Binding-site contacts:
Ligand atom C6 contacts residue THR236 of chain 1.B at 3.4 Å.
Ligand atom C7 contacts residue GLU465 of chain 1.C at 4.1 Å.
Ligand atom O5 contacts residue ASN234 of chain 1.B at 2.3 Å (h-bond).
Ligand atom C4 contacts residue ASN234 of chain 1.B at 4.2 Å.
Ligand atom C3 contacts residue ASN234 of chain 1.B at 3.8 Å.
Ligand atom C8 contacts residue ASN234 of chain 1.B at 4.3 Å.
Ligand atom O3 contacts residue GLU465 of chain 1.C at 3.7 Å.
Ligand atom O6 contacts residue GLU465 of chain 1.C at 4.0 Å.
Ligand atom C1 contacts residue ASN234 of chain 1.B at 1.4 Å.
Ligand atom C8 contacts residue GLU465 of chain 1.C at 4.2 Å.
Ligand atom C5 contacts residue THR236 of chain 1.B at 3.3 Å.
Ligand atom O6 contacts residue THR236 of chain 1.B at 2.4 Å (h-bond).
Ligand atom O6 contacts residue ARG457 of chain 1.C at 3.4 Å (salt-bridge).
Ligand atom C2 contacts residue ASN234 of chain 1.B at 2.4 Å.
Ligand atom C5 contacts residue ASN234 of chain 1.B at 3.6 Å.
Ligand atom O5 contacts residue THR236 of chain 1.B at 3.4 Å.
Ligand atom N2 contacts residue GLU465 of chain 1.C at 4.3 Å.
Ligand atom N2 contacts residue ASN234 of chain 1.B at 2.9 Å (h-bond).
Ligand atom C1 contacts residue THR236 of chain 1.B at 3.7 Å.
Ligand atom C7 contacts residue ASN234 of chain 1.B at 3.0 Å.
Ligand atom O7 contacts residue ASN234 of chain 1.B at 2.8 Å (h-bond).
Ligand atom O7 contacts residue GLU465 of chain 1.C at 3.8 Å.
Ligand atom O6 contacts residue THR108 of chain 1.B at 3.8 Å.

A protein and the small-molecule ligand that binds it are described below.
Small molecule (SMILES): CC(=O)N[C@H]1[C@H](O[C@H]2[C@H](O)[C@@H](NC(C)=O)CO[C@@H]2CO)O[C@H](CO)[C@@H](O)[C@@H]1O

Sequence of chain 1.B:
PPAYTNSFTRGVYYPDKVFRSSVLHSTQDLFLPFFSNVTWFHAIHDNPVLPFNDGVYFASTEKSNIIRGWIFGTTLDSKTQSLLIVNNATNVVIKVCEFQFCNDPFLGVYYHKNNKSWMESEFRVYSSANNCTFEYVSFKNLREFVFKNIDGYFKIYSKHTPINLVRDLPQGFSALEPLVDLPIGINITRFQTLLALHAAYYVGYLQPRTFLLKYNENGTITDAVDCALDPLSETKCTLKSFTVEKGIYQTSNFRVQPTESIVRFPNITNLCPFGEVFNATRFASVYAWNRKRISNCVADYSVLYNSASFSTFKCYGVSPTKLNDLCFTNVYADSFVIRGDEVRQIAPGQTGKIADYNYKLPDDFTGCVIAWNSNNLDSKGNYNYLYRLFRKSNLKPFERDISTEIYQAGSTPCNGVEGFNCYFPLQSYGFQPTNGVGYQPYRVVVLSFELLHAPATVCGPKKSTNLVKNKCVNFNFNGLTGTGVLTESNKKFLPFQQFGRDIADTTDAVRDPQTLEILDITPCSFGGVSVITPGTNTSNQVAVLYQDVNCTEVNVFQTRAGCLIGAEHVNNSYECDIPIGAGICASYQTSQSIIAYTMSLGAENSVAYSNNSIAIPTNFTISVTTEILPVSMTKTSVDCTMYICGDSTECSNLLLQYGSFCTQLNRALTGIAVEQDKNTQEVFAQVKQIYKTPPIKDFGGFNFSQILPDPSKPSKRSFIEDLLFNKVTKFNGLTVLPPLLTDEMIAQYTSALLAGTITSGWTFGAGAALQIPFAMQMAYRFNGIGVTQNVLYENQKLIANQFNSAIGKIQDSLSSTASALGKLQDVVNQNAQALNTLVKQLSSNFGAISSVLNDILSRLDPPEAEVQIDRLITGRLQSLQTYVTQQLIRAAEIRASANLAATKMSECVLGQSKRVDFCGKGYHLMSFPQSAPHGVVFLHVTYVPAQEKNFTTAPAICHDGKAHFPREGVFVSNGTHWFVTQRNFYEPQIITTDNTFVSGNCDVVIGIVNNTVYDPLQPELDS

Sequence of chain 1.C:
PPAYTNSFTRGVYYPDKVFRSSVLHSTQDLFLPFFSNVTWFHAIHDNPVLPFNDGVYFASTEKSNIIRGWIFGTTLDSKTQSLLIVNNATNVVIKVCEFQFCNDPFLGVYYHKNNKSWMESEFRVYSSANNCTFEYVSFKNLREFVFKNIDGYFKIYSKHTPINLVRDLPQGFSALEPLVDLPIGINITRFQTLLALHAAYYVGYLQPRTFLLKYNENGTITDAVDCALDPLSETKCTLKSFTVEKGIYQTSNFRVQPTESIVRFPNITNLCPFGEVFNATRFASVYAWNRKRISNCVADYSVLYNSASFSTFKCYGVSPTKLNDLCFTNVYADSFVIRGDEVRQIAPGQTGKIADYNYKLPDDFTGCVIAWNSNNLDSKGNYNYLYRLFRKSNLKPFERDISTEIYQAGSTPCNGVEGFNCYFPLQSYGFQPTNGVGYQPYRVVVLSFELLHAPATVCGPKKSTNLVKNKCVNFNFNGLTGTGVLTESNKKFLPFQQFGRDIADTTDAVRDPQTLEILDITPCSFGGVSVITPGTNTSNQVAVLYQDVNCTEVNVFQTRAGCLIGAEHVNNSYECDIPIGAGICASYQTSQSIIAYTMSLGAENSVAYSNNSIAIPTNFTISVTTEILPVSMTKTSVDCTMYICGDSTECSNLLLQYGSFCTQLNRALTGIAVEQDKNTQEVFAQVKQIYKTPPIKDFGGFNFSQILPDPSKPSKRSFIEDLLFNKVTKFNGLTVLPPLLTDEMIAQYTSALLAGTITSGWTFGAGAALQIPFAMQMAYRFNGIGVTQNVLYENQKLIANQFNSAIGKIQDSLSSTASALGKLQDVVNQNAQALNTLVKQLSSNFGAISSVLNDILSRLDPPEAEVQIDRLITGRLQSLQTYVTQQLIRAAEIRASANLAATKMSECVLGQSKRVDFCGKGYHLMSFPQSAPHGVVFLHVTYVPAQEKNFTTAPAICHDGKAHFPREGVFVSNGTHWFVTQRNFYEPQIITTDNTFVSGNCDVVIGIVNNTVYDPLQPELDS